Sequence of chain 1.A:
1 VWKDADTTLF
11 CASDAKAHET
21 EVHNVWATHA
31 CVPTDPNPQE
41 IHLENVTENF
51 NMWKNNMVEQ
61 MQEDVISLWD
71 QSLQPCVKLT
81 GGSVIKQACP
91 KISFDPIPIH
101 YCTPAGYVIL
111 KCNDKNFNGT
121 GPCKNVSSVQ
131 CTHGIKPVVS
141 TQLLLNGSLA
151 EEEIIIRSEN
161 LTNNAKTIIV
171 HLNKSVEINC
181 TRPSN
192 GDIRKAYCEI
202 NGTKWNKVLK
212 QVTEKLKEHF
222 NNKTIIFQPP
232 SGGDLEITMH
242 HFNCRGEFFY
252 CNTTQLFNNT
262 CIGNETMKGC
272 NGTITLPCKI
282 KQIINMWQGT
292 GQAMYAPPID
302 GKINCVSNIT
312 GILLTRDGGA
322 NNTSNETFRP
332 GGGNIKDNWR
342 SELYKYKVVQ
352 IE

This small molecule binds to this protein.
Small molecule (SMILES): CC(=O)N[C@@H]1[C@@H](O)[C@H](O)[C@@H](CO)O[C@H]1O

Binding-site contacts:
Ligand atom O6 contacts residue ASN113 of chain 1.A at 4.1 Å.
Ligand atom O6 contacts residue LYS115 of chain 1.A at 3.4 Å (salt-bridge).
Ligand atom O5 contacts residue ASN125 of chain 1.A at 2.4 Å (h-bond).
Ligand atom C4 contacts residue ASN125 of chain 1.A at 4.1 Å.
Ligand atom C7 contacts residue HIS42 of chain 1.A at 4.0 Å.
Ligand atom C1 contacts residue ASN125 of chain 1.A at 1.4 Å.
Ligand atom C6 contacts residue LYS115 of chain 1.A at 3.8 Å.
Ligand atom C5 contacts residue ASN125 of chain 1.A at 3.6 Å.
Ligand atom C8 contacts residue HIS42 of chain 1.A at 3.6 Å.
Ligand atom C3 contacts residue ASN125 of chain 1.A at 3.7 Å.
Ligand atom C2 contacts residue ASN125 of chain 1.A at 2.3 Å.
Ligand atom N2 contacts residue HIS42 of chain 1.A at 3.5 Å (h-bond).
Ligand atom O5 contacts residue ASN113 of chain 1.A at 3.9 Å.
Ligand atom N2 contacts residue ASN125 of chain 1.A at 2.9 Å (h-bond).
Ligand atom C8 contacts residue ASN125 of chain 1.A at 4.3 Å.
Ligand atom C1 contacts residue ASN113 of chain 1.A at 4.1 Å.
Ligand atom O7 contacts residue ASN125 of chain 1.A at 4.0 Å.
Ligand atom C7 contacts residue ASN125 of chain 1.A at 3.5 Å.